Binding-site contacts:
Ligand atom C2 contacts residue ARG89 of chain 1.C at 3.1 Å.
Ligand atom O4 contacts residue THR124 of chain 1.C at 3.9 Å.
Ligand atom O4 contacts residue ILE91 of chain 1.C at 3.5 Å.
Ligand atom O2 contacts residue LEU143 of chain 1.C at 4.0 Å.
Ligand atom C3 contacts residue ASP123 of chain 1.A at 3.9 Å.
Ligand atom O2 contacts residue ARG89 of chain 1.C at 2.8 Å (salt-bridge).
Ligand atom C1 contacts residue ARG89 of chain 1.A at 3.9 Å.
Ligand atom O2 contacts residue ARG145 of chain 1.A at 3.2 Å (salt-bridge).
Ligand atom O2 contacts residue ASP123 of chain 1.A at 4.0 Å.
Ligand atom O3 contacts residue PHE86 of chain 1.A at 3.5 Å.
Ligand atom O3 contacts residue LEU143 of chain 1.C at 3.1 Å.
Ligand atom C3 contacts residue ASP123 of chain 1.C at 4.0 Å.
Ligand atom C2 contacts residue ARG89 of chain 1.A at 3.9 Å.
Ligand atom O3 contacts residue ARG89 of chain 1.C at 3.8 Å.
Ligand atom O1 contacts residue ASP123 of chain 1.A at 3.5 Å (salt-bridge).
Ligand atom O1 contacts residue ARG145 of chain 1.A at 2.6 Å (salt-bridge).
Ligand atom O5 contacts residue ASP123 of chain 1.A at 3.5 Å (salt-bridge).
Ligand atom C5 contacts residue SER121 of chain 1.A at 3.4 Å.
Ligand atom C3 contacts residue LEU143 of chain 1.C at 4.1 Å (hydrophobic).
Ligand atom O1 contacts residue PHE86 of chain 1.A at 4.0 Å.
Ligand atom O1 contacts residue ARG89 of chain 1.A at 2.9 Å.
Ligand atom C3 contacts residue ARG89 of chain 1.C at 3.0 Å.
Ligand atom O5 contacts residue SER121 of chain 1.A at 2.4 Å (h-bond).
Ligand atom C5 contacts residue ASP123 of chain 1.A at 3.6 Å.
Ligand atom C5 contacts residue PHE86 of chain 1.A at 3.8 Å (hydrophobic).
Ligand atom C2 contacts residue ASP123 of chain 1.A at 3.2 Å.
Ligand atom C1 contacts residue ASP123 of chain 1.A at 3.6 Å.
Ligand atom C1 contacts residue ARG145 of chain 1.A at 3.6 Å.
Ligand atom C4 contacts residue ASP123 of chain 1.A at 3.1 Å.
Ligand atom O4 contacts residue ASP123 of chain 1.C at 3.3 Å.
Ligand atom O4 contacts residue ASP123 of chain 1.A at 4.0 Å.
Ligand atom C2 contacts residue ARG145 of chain 1.A at 4.0 Å.
Ligand atom C1 contacts residue SER121 of chain 1.A at 3.4 Å.
Ligand atom O5 contacts residue PHE86 of chain 1.A at 3.9 Å.
Ligand atom C4 contacts residue ARG89 of chain 1.C at 4.2 Å.
Ligand atom C4 contacts residue ASP123 of chain 1.C at 3.3 Å.
Ligand atom O1 contacts residue SER121 of chain 1.A at 3.4 Å (h-bond).
Ligand atom C5 contacts residue THR124 of chain 1.C at 3.9 Å.
Ligand atom O2 contacts residue ARG89 of chain 1.A at 3.7 Å.
Ligand atom C1 contacts residue PHE86 of chain 1.A at 3.6 Å (hydrophobic).

Sequence of chain 1.C:
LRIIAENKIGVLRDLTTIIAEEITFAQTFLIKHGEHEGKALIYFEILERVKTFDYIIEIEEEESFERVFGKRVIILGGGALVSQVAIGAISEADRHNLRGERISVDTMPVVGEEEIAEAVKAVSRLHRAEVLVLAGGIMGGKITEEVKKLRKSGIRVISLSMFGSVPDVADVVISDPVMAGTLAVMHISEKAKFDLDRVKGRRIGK

Sequence of chain 1.A:
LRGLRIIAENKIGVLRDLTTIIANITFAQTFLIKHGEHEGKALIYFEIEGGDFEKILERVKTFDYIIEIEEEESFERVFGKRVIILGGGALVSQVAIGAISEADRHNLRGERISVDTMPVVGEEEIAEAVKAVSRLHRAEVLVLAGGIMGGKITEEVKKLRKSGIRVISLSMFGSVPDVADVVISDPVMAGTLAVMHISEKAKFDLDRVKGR

This protein binds this small molecule.
Small molecule (SMILES): O[C@@H]1[C@H](O)[C@H](O)CO[C@H]1O